Sequence of chain 16.A:
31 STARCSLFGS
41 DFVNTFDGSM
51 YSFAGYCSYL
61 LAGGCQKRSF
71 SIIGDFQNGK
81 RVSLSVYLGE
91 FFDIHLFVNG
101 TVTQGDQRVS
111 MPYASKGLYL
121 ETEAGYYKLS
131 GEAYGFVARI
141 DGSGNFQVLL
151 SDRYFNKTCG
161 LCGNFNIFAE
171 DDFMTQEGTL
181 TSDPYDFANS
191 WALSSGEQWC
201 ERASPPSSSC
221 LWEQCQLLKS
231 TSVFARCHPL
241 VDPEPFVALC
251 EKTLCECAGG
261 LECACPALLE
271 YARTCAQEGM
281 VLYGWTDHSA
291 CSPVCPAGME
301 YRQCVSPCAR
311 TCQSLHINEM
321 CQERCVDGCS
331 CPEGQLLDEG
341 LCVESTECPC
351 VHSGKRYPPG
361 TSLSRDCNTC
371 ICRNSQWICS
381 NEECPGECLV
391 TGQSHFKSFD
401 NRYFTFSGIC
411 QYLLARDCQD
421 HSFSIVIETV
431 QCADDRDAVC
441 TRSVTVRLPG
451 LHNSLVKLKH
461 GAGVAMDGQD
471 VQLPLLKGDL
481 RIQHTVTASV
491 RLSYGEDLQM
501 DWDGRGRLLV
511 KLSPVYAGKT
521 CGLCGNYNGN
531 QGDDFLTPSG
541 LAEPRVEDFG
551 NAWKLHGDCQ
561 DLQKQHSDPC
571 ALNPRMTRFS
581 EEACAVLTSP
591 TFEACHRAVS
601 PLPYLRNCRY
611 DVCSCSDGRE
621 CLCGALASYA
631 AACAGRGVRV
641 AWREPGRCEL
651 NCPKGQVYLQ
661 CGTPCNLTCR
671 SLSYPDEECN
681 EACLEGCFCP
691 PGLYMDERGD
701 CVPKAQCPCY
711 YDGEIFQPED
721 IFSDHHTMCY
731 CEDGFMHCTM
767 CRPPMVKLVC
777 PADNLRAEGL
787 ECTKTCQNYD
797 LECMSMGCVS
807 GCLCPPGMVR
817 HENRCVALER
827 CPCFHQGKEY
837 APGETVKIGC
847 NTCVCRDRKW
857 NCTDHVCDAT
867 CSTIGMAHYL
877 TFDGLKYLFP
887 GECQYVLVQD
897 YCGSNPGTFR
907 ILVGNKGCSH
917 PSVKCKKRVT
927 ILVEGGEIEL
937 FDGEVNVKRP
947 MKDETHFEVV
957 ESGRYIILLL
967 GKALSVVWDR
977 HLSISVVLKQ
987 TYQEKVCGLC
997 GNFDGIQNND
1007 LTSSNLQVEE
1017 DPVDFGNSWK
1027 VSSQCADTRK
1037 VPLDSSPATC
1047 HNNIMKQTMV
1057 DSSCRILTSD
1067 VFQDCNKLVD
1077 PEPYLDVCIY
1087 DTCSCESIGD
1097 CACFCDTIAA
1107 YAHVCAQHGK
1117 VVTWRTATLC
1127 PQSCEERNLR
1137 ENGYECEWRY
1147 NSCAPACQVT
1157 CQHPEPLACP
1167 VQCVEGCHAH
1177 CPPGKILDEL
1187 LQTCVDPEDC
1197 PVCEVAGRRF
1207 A

This small molecule binds to this protein.
Small molecule (SMILES): CC(=O)N[C@H]1[C@H](O[C@H]2[C@H](O)[C@@H](NC(C)=O)CO[C@@H]2CO)O[C@H](CO)[C@@H](O[C@@H]2O[C@H](CO)[C@@H](O)[C@H](O)[C@@H]2O)[C@@H]1O

Binding-site contacts:
Ligand atom N2 contacts residue THR101 of chain 16.A at 3.4 Å (h-bond).
Ligand atom C7 contacts residue THR101 of chain 16.A at 4.2 Å.
Ligand atom O6 contacts residue PHE97 of chain 16.A at 4.3 Å.
Ligand atom C6 contacts residue PHE97 of chain 16.A at 3.6 Å (hydrophobic).
Ligand atom C8 contacts residue THR101 of chain 16.A at 3.9 Å.
Ligand atom C7 contacts residue ASN99 of chain 16.A at 3.8 Å.
Ligand atom C8 contacts residue PHE97 of chain 16.A at 4.1 Å (hydrophobic).
Ligand atom N2 contacts residue ASN99 of chain 16.A at 2.8 Å (h-bond).
Ligand atom C1 contacts residue THR101 of chain 16.A at 4.5 Å.
Ligand atom C5 contacts residue PHE97 of chain 16.A at 3.9 Å (hydrophobic).
Ligand atom C3 contacts residue ASN99 of chain 16.A at 3.8 Å.
Ligand atom C4 contacts residue ASN99 of chain 16.A at 4.2 Å.
Ligand atom C1 contacts residue ASN99 of chain 16.A at 1.4 Å.
Ligand atom O5 contacts residue ASN99 of chain 16.A at 2.4 Å (h-bond).
Ligand atom O7 contacts residue PHE97 of chain 16.A at 3.4 Å.
Ligand atom O6 contacts residue VAL82 of chain 16.A at 4.2 Å.
Ligand atom C8 contacts residue ARG108 of chain 16.A at 3.7 Å.
Ligand atom C2 contacts residue THR101 of chain 16.A at 4.4 Å.
Ligand atom C2 contacts residue ASN99 of chain 16.A at 2.5 Å.
Ligand atom O7 contacts residue ASN99 of chain 16.A at 4.4 Å.
Ligand atom C7 contacts residue PHE97 of chain 16.A at 4.0 Å (hydrophobic).
Ligand atom C8 contacts residue ASN99 of chain 16.A at 4.1 Å.
Ligand atom C5 contacts residue ASN99 of chain 16.A at 3.7 Å.
Ligand atom O5 contacts residue PHE97 of chain 16.A at 4.1 Å.